The small molecule below binds the protein below.
Small molecule (SMILES): CC(=O)N[C@@H]1[C@@H](O)[C@H](O)[C@@H](CO)O[C@H]1O

Binding-site contacts:
Ligand atom O7 contacts residue ASN734 of chain 1.A at 3.6 Å (h-bond).
Ligand atom O5 contacts residue ASN734 of chain 1.A at 2.3 Å (h-bond).
Ligand atom C3 contacts residue ASN734 of chain 1.A at 3.7 Å.
Ligand atom C8 contacts residue MET733 of chain 1.A at 3.4 Å (hydrophobic).
Ligand atom C2 contacts residue ASN734 of chain 1.A at 2.4 Å.
Ligand atom C8 contacts residue MET745 of chain 1.A at 4.1 Å (hydrophobic).
Ligand atom O7 contacts residue MET733 of chain 1.A at 4.2 Å.
Ligand atom C5 contacts residue ASN734 of chain 1.A at 3.6 Å.
Ligand atom N2 contacts residue ASN734 of chain 1.A at 2.8 Å (h-bond).
Ligand atom C8 contacts residue ASN734 of chain 1.A at 4.4 Å.
Ligand atom N2 contacts residue MET733 of chain 1.A at 4.3 Å.
Ligand atom C7 contacts residue ASN734 of chain 1.A at 3.4 Å.
Ligand atom C7 contacts residue MET733 of chain 1.A at 3.9 Å (hydrophobic).
Ligand atom C1 contacts residue ASN734 of chain 1.A at 1.4 Å.
Ligand atom C4 contacts residue ASN734 of chain 1.A at 4.2 Å.

Sequence of chain 1.A:
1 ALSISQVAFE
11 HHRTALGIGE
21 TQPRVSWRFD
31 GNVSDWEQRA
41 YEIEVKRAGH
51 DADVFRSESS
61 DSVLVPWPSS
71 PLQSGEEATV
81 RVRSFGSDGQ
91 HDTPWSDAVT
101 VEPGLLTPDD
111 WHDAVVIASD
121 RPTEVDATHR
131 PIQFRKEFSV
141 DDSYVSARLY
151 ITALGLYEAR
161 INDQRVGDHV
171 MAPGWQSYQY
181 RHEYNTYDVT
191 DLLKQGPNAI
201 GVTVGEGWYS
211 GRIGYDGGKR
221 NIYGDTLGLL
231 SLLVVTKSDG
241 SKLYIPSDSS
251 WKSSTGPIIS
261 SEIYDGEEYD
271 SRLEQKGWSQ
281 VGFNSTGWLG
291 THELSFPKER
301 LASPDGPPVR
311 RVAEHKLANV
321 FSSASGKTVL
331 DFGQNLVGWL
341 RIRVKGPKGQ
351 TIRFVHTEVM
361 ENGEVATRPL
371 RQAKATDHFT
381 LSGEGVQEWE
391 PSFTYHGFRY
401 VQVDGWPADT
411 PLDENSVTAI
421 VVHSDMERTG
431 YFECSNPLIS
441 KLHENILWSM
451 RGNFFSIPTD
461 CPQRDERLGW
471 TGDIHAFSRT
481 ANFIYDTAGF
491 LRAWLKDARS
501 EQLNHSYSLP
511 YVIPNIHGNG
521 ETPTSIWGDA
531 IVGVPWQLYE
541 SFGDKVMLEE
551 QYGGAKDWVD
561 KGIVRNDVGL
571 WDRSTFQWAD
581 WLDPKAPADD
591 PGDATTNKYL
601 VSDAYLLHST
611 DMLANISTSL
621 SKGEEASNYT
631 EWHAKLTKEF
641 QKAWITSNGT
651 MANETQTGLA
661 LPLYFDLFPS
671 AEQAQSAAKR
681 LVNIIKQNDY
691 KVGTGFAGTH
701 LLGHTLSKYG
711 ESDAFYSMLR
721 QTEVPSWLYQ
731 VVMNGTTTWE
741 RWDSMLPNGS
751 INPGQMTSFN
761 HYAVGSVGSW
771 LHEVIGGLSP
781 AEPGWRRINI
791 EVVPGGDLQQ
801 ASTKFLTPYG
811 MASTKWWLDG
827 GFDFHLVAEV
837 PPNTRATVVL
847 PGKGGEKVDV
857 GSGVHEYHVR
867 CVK